Binding-site contacts:
Ligand atom O21 contacts residue THR313 of chain 1.A at 3.2 Å (h-bond).
Ligand atom O17 contacts residue THR313 of chain 1.A at 2.3 Å (h-bond).
Ligand atom C6 contacts residue TYR218 of chain 1.A at 3.5 Å (hydrophobic).
Ligand atom N15 contacts residue LEU290 of chain 1.A at 3.9 Å.
Ligand atom O21 contacts residue ASN343 of chain 1.A at 2.9 Å (h-bond).
Ligand atom O20 contacts residue THR313 of chain 1.A at 3.5 Å (h-bond).
Ligand atom S23 contacts residue THR313 of chain 1.A at 3.2 Å (h-bond).
Ligand atom C7 contacts residue SER61 of chain 1.A at 3.0 Å.
Ligand atom C3 contacts residue SO41 of chain 1.G at 3.7 Å.
Ligand atom O18 contacts residue SER61 of chain 1.A at 2.3 Å (h-bond).
Ligand atom C7 contacts residue ASN149 of chain 1.A at 4.0 Å.
Ligand atom C2 contacts residue GLN117 of chain 1.A at 3.7 Å.
Ligand atom O21 contacts residue ASN286 of chain 1.A at 3.5 Å (h-bond).
Ligand atom O20 contacts residue GLY314 of chain 1.A at 3.5 Å.
Ligand atom C11 contacts residue GLN117 of chain 1.A at 3.8 Å.
Ligand atom O18 contacts residue ALA315 of chain 1.A at 2.8 Å (h-bond).
Ligand atom C8 contacts residue ALA315 of chain 1.A at 3.9 Å (hydrophobic).
Ligand atom N16 contacts residue SER61 of chain 1.A at 2.4 Å (h-bond).
Ligand atom O17 contacts residue TYR147 of chain 1.A at 3.9 Å.
Ligand atom C12 contacts residue TYR147 of chain 1.A at 3.8 Å (hydrophobic).
Ligand atom O17 contacts residue LYS312 of chain 1.A at 2.9 Å (salt-bridge).
Ligand atom C7 contacts residue TYR147 of chain 1.A at 3.4 Å (hydrophobic).
Ligand atom O20 contacts residue ALA315 of chain 1.A at 3.9 Å.
Ligand atom O19 contacts residue ASN149 of chain 1.A at 3.0 Å (h-bond).
Ligand atom C10 contacts residue ALA315 of chain 1.A at 3.4 Å (hydrophobic).
Ligand atom C11 contacts residue ALA315 of chain 1.A at 3.8 Å (hydrophobic).
Ligand atom O20 contacts residue SER61 of chain 1.A at 3.9 Å.
Ligand atom O18 contacts residue GLY314 of chain 1.A at 3.4 Å.
Ligand atom C3 contacts residue TYR218 of chain 1.A at 3.7 Å (hydrophobic).
Ligand atom O22 contacts residue TYR147 of chain 1.A at 3.5 Å.
Ligand atom O18 contacts residue GLY60 of chain 1.A at 3.7 Å.
Ligand atom N14 contacts residue ALA315 of chain 1.A at 3.3 Å (h-bond).
Ligand atom C6 contacts residue SO41 of chain 1.G at 3.6 Å.
Ligand atom C9 contacts residue GLN117 of chain 1.A at 3.9 Å.
Ligand atom C6 contacts residue VAL208 of chain 1.A at 4.0 Å (hydrophobic).
Ligand atom N13 contacts residue SO41 of chain 1.G at 3.1 Å (h-bond).
Ligand atom C5 contacts residue SO41 of chain 1.G at 3.8 Å.
Ligand atom O19 contacts residue GLN117 of chain 1.A at 2.9 Å (h-bond).
Ligand atom C8 contacts residue SER61 of chain 1.A at 1.4 Å.
Ligand atom C10 contacts residue SER61 of chain 1.A at 3.8 Å.

A protein and the small-molecule ligand that binds it are described below.
Small molecule (SMILES): O=CN1C[C@H](NOS(=O)(=O)O)CC[C@H]1C(=O)NC1CCNCC1

Sequence of chain 1.A:
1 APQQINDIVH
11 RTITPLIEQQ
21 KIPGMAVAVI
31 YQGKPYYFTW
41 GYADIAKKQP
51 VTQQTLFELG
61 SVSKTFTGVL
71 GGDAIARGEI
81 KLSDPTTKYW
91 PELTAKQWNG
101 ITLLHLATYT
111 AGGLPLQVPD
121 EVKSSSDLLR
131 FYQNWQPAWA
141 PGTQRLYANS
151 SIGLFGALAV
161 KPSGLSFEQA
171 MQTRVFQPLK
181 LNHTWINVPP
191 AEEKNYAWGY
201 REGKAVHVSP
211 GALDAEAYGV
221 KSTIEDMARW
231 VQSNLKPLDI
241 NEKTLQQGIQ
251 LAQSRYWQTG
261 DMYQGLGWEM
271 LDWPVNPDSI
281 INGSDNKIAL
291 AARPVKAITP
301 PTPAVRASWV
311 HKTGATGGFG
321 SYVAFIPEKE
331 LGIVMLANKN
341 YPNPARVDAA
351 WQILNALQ